Sequence of chain 1.A:
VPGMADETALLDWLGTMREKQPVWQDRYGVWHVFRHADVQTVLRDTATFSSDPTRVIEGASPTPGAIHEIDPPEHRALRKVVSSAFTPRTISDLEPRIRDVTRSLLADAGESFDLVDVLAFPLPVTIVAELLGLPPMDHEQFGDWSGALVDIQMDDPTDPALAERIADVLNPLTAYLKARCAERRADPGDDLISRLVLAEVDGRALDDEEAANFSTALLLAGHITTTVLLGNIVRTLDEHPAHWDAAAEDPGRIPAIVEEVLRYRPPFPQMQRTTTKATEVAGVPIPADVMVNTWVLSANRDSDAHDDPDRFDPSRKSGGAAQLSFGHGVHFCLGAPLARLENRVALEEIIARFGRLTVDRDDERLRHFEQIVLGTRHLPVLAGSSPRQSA

A small-molecule ligand and the protein it binds are described below.
Small molecule (SMILES): CC[C@H]1OC(=O)[C@H](C)[C@@H](O[C@H]2C[C@@](C)(OC)[C@@H](O)[C@H](C)O2)[C@H](C)[C@@H](O[C@@H]2O[C@H](C)C[C@H](N(C)C)[C@H]2O)[C@](C)(O)C[C@@H](C)C(=O)[C@H](C)[C@@H](O)[C@H]1C

Binding-site contacts:
Ligand atom C34 contacts residue HEM1 of chain 1.B at 3.6 Å.
Ligand atom C20 contacts residue HIS88 of chain 1.A at 3.3 Å.
Ligand atom C15 contacts residue LEU190 of chain 1.A at 3.7 Å (hydrophobic).
Ligand atom O8 contacts residue PHE288 of chain 1.A at 3.5 Å.
Ligand atom C29 contacts residue PRO177 of chain 1.A at 3.7 Å (hydrophobic).
Ligand atom C37 contacts residue ALA237 of chain 1.A at 3.7 Å (hydrophobic).
Ligand atom C15 contacts residue ILE186 of chain 1.A at 3.7 Å (hydrophobic).
Ligand atom O11 contacts residue PHE288 of chain 1.A at 3.0 Å.
Ligand atom C21 contacts residue GLU89 of chain 1.A at 3.8 Å.
Ligand atom C34 contacts residue PHE288 of chain 1.A at 3.5 Å (hydrophobic).
Ligand atom C27 contacts residue ILE186 of chain 1.A at 3.7 Å (hydrophobic).
Ligand atom C20 contacts residue ALA86 of chain 1.A at 3.7 Å (hydrophobic).
Ligand atom C29 contacts residue GLN292 of chain 1.A at 3.2 Å.
Ligand atom C25 contacts residue MET174 of chain 1.A at 3.8 Å (hydrophobic).
Ligand atom O12 contacts residue ALA241 of chain 1.A at 3.4 Å.
Ligand atom C32 contacts residue LEU169 of chain 1.A at 3.8 Å (hydrophobic).
Ligand atom C24 contacts residue GLN292 of chain 1.A at 3.7 Å.
Ligand atom C37 contacts residue HEM1 of chain 1.B at 3.7 Å.
Ligand atom O6 contacts residue GLU89 of chain 1.A at 2.6 Å (salt-bridge).
Ligand atom C33 contacts residue ILE244 of chain 1.A at 3.8 Å (hydrophobic).
Ligand atom C30 contacts residue HIS88 of chain 1.A at 3.4 Å.
Ligand atom C9 contacts residue THR245 of chain 1.A at 3.8 Å.
Ligand atom O5 contacts residue HIS88 of chain 1.A at 3.0 Å (h-bond).
Ligand atom C34 contacts residue THR245 of chain 1.A at 3.7 Å.
Ligand atom C9 contacts residue PHE288 of chain 1.A at 3.5 Å (hydrophobic).
Ligand atom O11 contacts residue THR245 of chain 1.A at 3.1 Å.
Ligand atom C37 contacts residue ALA241 of chain 1.A at 3.6 Å (hydrophobic).
Ligand atom C17 contacts residue GLU89 of chain 1.A at 3.4 Å.
Ligand atom C7 contacts residue PHE288 of chain 1.A at 3.7 Å (hydrophobic).
Ligand atom C20 contacts residue GLU89 of chain 1.A at 3.5 Å.
Ligand atom C13 contacts residue ALA241 of chain 1.A at 3.8 Å (hydrophobic).
Ligand atom C18 contacts residue GLU89 of chain 1.A at 3.4 Å.
Ligand atom N1 contacts residue GLN292 of chain 1.A at 3.0 Å (h-bond).
Ligand atom C36 contacts residue HEM1 of chain 1.B at 3.5 Å.
Ligand atom O8 contacts residue GLN292 of chain 1.A at 3.3 Å (h-bond).
Ligand atom C2 contacts residue HIS88 of chain 1.A at 3.3 Å.
Ligand atom O3 contacts residue HIS88 of chain 1.A at 3.5 Å (h-bond).
Ligand atom C10 contacts residue PHE288 of chain 1.A at 3.8 Å (hydrophobic).
Ligand atom O5 contacts residue GLU89 of chain 1.A at 3.3 Å (salt-bridge).
Ligand atom O1 contacts residue LEU240 of chain 1.A at 3.7 Å.